Binding-site contacts:
Ligand atom C11 contacts residue GLN137 of chain 1.C at 4.0 Å.
Ligand atom C15 contacts residue TYR379 of chain 1.C at 3.5 Å (hydrophobic).
Ligand atom C10 contacts residue PHE315 of chain 1.C at 3.3 Å (hydrophobic).
Ligand atom C4 contacts residue VAL368 of chain 1.C at 3.9 Å (hydrophobic).
Ligand atom C6 contacts residue SER380 of chain 1.C at 4.0 Å.
Ligand atom C8 contacts residue PHE315 of chain 1.C at 4.1 Å (hydrophobic).
Ligand atom C4 contacts residue PHE315 of chain 1.C at 3.7 Å (hydrophobic).
Ligand atom C6 contacts residue TYR379 of chain 1.C at 3.6 Å (hydrophobic).
Ligand atom C11 contacts residue ALA138 of chain 1.C at 3.9 Å (hydrophobic).
Ligand atom C11 contacts residue TYR379 of chain 1.C at 3.7 Å (hydrophobic).
Ligand atom C4 contacts residue PRO383 of chain 1.C at 4.0 Å (hydrophobic).
Ligand atom C3 contacts residue VAL368 of chain 1.C at 3.9 Å (hydrophobic).
Ligand atom C3 contacts residue TRP312 of chain 1.C at 3.6 Å (hydrophobic).
Ligand atom C1 contacts residue TYR379 of chain 1.C at 3.4 Å (hydrophobic).
Ligand atom C13 contacts residue TYR379 of chain 1.C at 3.8 Å (hydrophobic).
Ligand atom O14 contacts residue TYR379 of chain 1.C at 4.1 Å.
Ligand atom C5 contacts residue PHE315 of chain 1.C at 4.2 Å (hydrophobic).
Ligand atom C9 contacts residue TRP312 of chain 1.C at 3.9 Å (hydrophobic).
Ligand atom C15 contacts residue 28T1 of chain 1.L at 3.2 Å.
Ligand atom C13 contacts residue PRO375 of chain 1.C at 3.1 Å (hydrophobic).
Ligand atom C10 contacts residue ALA138 of chain 1.C at 4.0 Å (hydrophobic).
Ligand atom C6 contacts residue PRO383 of chain 1.C at 3.9 Å (hydrophobic).
Ligand atom C6 contacts residue ALA378 of chain 1.C at 3.1 Å (hydrophobic).
Ligand atom O14 contacts residue GLN137 of chain 1.C at 3.1 Å.
Ligand atom C12 contacts residue TYR379 of chain 1.C at 3.5 Å (hydrophobic).
Ligand atom C10 contacts residue TRP312 of chain 1.C at 4.1 Å (hydrophobic).
Ligand atom O14 contacts residue ALA138 of chain 1.C at 4.0 Å.
Ligand atom C8 contacts residue PRO375 of chain 1.C at 4.0 Å (hydrophobic).
Ligand atom C10 contacts residue GLN137 of chain 1.C at 3.8 Å.
Ligand atom C12 contacts residue PRO375 of chain 1.C at 3.9 Å (hydrophobic).
Ligand atom C7 contacts residue PRO375 of chain 1.C at 4.1 Å (hydrophobic).
Ligand atom O14 contacts residue 28T1 of chain 1.L at 3.5 Å.
Ligand atom C3 contacts residue PHE315 of chain 1.C at 3.4 Å (hydrophobic).
Ligand atom C11 contacts residue PHE315 of chain 1.C at 4.2 Å (hydrophobic).
Ligand atom C1 contacts residue ALA378 of chain 1.C at 3.4 Å (hydrophobic).
Ligand atom C9 contacts residue PHE315 of chain 1.C at 3.4 Å (hydrophobic).
Ligand atom C5 contacts residue PRO383 of chain 1.C at 3.4 Å (hydrophobic).
Ligand atom C15 contacts residue TYR268 of chain 1.C at 3.3 Å (hydrophobic).
Ligand atom C2 contacts residue PHE315 of chain 1.C at 3.8 Å (hydrophobic).
Ligand atom C7 contacts residue LEU370 of chain 1.C at 3.9 Å (hydrophobic).

This protein binds this small molecule.
Small molecule (SMILES): COc1ccc(Cc2ccccc2)cc1

Sequence of chain 1.C:
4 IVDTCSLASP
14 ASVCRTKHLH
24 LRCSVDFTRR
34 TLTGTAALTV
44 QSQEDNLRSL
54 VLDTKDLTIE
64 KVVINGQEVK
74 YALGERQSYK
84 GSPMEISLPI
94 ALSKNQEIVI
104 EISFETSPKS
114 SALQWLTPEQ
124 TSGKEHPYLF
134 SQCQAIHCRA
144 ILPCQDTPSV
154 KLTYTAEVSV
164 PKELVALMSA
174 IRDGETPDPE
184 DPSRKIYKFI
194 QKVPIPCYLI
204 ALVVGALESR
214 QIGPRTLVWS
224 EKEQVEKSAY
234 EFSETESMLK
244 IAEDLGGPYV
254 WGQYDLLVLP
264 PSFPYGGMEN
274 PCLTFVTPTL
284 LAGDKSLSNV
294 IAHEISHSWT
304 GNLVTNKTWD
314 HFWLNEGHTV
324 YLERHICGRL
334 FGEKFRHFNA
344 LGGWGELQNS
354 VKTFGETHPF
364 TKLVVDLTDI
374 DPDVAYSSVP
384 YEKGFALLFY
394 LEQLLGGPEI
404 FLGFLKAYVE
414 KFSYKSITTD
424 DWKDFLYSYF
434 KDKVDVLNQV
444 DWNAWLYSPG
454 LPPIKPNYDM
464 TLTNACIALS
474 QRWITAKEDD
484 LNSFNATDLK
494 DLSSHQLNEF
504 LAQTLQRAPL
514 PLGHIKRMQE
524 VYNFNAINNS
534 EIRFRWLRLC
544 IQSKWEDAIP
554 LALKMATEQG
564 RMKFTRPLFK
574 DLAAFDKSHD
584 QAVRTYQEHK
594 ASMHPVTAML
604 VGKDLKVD